The protein below binds the small molecule below.
Small molecule (SMILES): CC[C@H](C)[C@H](NC(=O)[C@@H](NC(=O)[C@H](CC1=c2ccccc2=NC1)NC(C)=O)C(C)C)C(=O)N1CCC[C@H]1C(N)=O

Sequence of chain 2.A:
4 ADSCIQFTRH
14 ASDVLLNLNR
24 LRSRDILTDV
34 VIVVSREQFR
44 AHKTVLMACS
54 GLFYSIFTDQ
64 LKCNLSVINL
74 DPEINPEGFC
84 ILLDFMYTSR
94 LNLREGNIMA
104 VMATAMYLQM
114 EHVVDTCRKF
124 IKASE

Binding-site contacts:
Ligand atom O contacts residue GLN9 of chain 1.A at 3.8 Å.
Ligand atom CD contacts residue CYS7 of chain 1.A at 3.2 Å (hydrophobic).
Ligand atom O contacts residue ILE8 of chain 1.A at 3.5 Å.
Ligand atom CG contacts residue ARG93 of chain 2.A at 3.6 Å.
Ligand atom CE2 contacts residue PHE10 of chain 1.A at 3.5 Å (hydrophobic).
Ligand atom CH2 contacts residue PHE88 of chain 2.A at 3.6 Å (hydrophobic).
Ligand atom CG1 contacts residue THR11 of chain 1.A at 3.8 Å.
Ligand atom N contacts residue GLN9 of chain 1.A at 2.9 Å (h-bond).
Ligand atom NE1 contacts residue THR119 of chain 2.A at 3.7 Å.
Ligand atom CE3 contacts residue PHE10 of chain 1.A at 3.6 Å (hydrophobic).
Ligand atom CZ3 contacts residue PHE10 of chain 1.A at 3.8 Å (hydrophobic).
Ligand atom CB contacts residue ARG93 of chain 2.A at 3.8 Å.
Ligand atom CG contacts residue CYS7 of chain 1.A at 3.6 Å (hydrophobic).
Ligand atom C contacts residue EDO1 of chain 1.M at 3.6 Å.
Ligand atom CH2 contacts residue PHE10 of chain 1.A at 3.9 Å (hydrophobic).
Ligand atom CZ2 contacts residue HIS115 of chain 2.A at 3.8 Å.
Ligand atom CE3 contacts residue ILE8 of chain 1.A at 3.6 Å (hydrophobic).
Ligand atom CA contacts residue EDO1 of chain 1.M at 3.8 Å.
Ligand atom NE1 contacts residue PHE10 of chain 1.A at 3.5 Å.
Ligand atom O contacts residue EDO1 of chain 1.M at 3.5 Å.
Ligand atom N contacts residue EDO1 of chain 1.M at 3.7 Å.
Ligand atom CA contacts residue GLN9 of chain 1.A at 3.3 Å.
Ligand atom CZ2 contacts residue THR119 of chain 2.A at 3.8 Å.
Ligand atom C contacts residue PHE10 of chain 1.A at 3.8 Å (hydrophobic).
Ligand atom CD1 contacts residue PHE10 of chain 1.A at 3.9 Å (hydrophobic).
Ligand atom C contacts residue EDO1 of chain 1.M at 3.9 Å.
Ligand atom CE3 contacts residue GLN9 of chain 1.A at 3.6 Å.
Ligand atom CB contacts residue EDO1 of chain 1.M at 3.5 Å.
Ligand atom NE1 contacts residue HIS115 of chain 2.A at 3.5 Å (h-bond).
Ligand atom O contacts residue GLN9 of chain 1.A at 2.9 Å (h-bond).
Ligand atom O contacts residue PHE10 of chain 1.A at 3.4 Å.
Ligand atom CD2 contacts residue PHE10 of chain 1.A at 3.8 Å (hydrophobic).
Ligand atom CD1 contacts residue EDO1 of chain 1.M at 3.9 Å.
Ligand atom C contacts residue GLN9 of chain 1.A at 3.5 Å.
Ligand atom CE2 contacts residue THR119 of chain 2.A at 3.7 Å.
Ligand atom CZ3 contacts residue PHE88 of chain 2.A at 3.9 Å (hydrophobic).
Ligand atom O contacts residue THR11 of chain 1.A at 3.1 Å (h-bond).
Ligand atom CZ2 contacts residue PHE10 of chain 1.A at 3.9 Å (hydrophobic).
Ligand atom CG2 contacts residue GLN9 of chain 1.A at 3.8 Å.
Ligand atom CB contacts residue GLN9 of chain 1.A at 3.9 Å.

Sequence of chain 1.A:
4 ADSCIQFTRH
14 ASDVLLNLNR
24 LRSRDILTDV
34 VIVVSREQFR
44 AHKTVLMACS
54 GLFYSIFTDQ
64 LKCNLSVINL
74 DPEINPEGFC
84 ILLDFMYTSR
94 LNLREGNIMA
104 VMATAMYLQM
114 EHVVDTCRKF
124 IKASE